Sequence of chain 1.A:
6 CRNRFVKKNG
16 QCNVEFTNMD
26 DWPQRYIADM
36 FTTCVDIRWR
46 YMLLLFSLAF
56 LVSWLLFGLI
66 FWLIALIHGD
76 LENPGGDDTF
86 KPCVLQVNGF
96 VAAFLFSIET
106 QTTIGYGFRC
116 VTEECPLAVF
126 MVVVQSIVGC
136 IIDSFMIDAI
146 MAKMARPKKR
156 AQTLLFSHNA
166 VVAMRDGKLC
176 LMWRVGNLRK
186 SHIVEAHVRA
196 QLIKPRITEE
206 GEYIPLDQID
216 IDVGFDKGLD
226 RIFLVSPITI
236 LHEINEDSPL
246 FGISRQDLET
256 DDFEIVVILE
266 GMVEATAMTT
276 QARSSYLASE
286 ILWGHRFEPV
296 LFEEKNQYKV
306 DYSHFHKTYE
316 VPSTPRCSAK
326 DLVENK

The small molecule below binds the protein below.
Small molecule (SMILES): CCCCCCCC(=O)OC[C@H](COP(=O)(O)O[C@@H]1[C@H](O)[C@H](O)[C@@H](OP(=O)(O)O)[C@H](OP(=O)(O)O)[C@H]1O)OC(=O)CCCCCCC

Binding-site contacts:
Ligand atom C5 contacts residue ARG43 of chain 1.A at 4.4 Å.
Ligand atom O1 contacts residue TRP44 of chain 1.A at 4.0 Å.
Ligand atom P5 contacts residue ARG151 of chain 1.A at 3.0 Å.
Ligand atom O51 contacts residue TRP44 of chain 1.A at 4.4 Å.
Ligand atom C6 contacts residue TRP44 of chain 1.A at 4.4 Å (hydrophobic).
Ligand atom O6 contacts residue ARG43 of chain 1.A at 3.8 Å.
Ligand atom O12 contacts residue TRP44 of chain 1.A at 3.9 Å.
Ligand atom O52 contacts residue ASP41 of chain 1.A at 3.5 Å (salt-bridge).
Ligand atom P1 contacts residue ARG43 of chain 1.A at 3.8 Å.
Ligand atom P4 contacts residue LYS154 of chain 1.A at 4.5 Å.
Ligand atom O6 contacts residue TRP44 of chain 1.A at 3.2 Å.
Ligand atom C6 contacts residue ARG43 of chain 1.A at 3.8 Å.
Ligand atom O11 contacts residue ARG45 of chain 1.A at 3.7 Å.
Ligand atom O53 contacts residue LYS153 of chain 1.A at 3.3 Å (salt-bridge).
Ligand atom O13 contacts residue ARG45 of chain 1.A at 3.8 Å.
Ligand atom O52 contacts residue ARG43 of chain 1.A at 4.4 Å.
Ligand atom O12 contacts residue ARG45 of chain 1.A at 3.6 Å.
Ligand atom C1C contacts residue ARG45 of chain 1.A at 4.0 Å.
Ligand atom P5 contacts residue LYS154 of chain 1.A at 3.9 Å.
Ligand atom O51 contacts residue ARG151 of chain 1.A at 3.1 Å (salt-bridge).
Ligand atom O12 contacts residue ARG43 of chain 1.A at 2.8 Å (salt-bridge).
Ligand atom O51 contacts residue LYS154 of chain 1.A at 3.3 Å (salt-bridge).
Ligand atom O51 contacts residue LYS148 of chain 1.A at 4.3 Å.
Ligand atom C2 contacts residue ARG43 of chain 1.A at 4.5 Å.
Ligand atom O2 contacts residue ARG43 of chain 1.A at 3.1 Å (salt-bridge).
Ligand atom P1 contacts residue ARG45 of chain 1.A at 3.9 Å.
Ligand atom O43 contacts residue LYS154 of chain 1.A at 3.0 Å (salt-bridge).
Ligand atom O52 contacts residue ARG151 of chain 1.A at 2.8 Å (salt-bridge).
Ligand atom P1 contacts residue TRP44 of chain 1.A at 4.2 Å.
Ligand atom O52 contacts residue LYS148 of chain 1.A at 3.4 Å (salt-bridge).
Ligand atom O13 contacts residue ARG43 of chain 1.A at 3.5 Å (salt-bridge).
Ligand atom O53 contacts residue ARG151 of chain 1.A at 3.0 Å (salt-bridge).
Ligand atom O11 contacts residue TRP44 of chain 1.A at 3.6 Å.
Ligand atom O5 contacts residue ARG43 of chain 1.A at 4.0 Å.
Ligand atom O53 contacts residue LYS154 of chain 1.A at 3.2 Å (salt-bridge).